Sequence of chain 2.A:
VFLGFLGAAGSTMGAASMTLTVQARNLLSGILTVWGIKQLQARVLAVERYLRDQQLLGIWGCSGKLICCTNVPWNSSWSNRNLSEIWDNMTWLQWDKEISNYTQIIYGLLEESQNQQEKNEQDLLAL

Binding-site contacts:
Ligand atom N2 contacts residue ASN100 of chain 2.A at 2.9 Å (h-bond).
Ligand atom C2 contacts residue ASN100 of chain 2.A at 2.4 Å.
Ligand atom C5 contacts residue ASN100 of chain 2.A at 3.6 Å.
Ligand atom C7 contacts residue ASN100 of chain 2.A at 3.3 Å.
Ligand atom C8 contacts residue ASN100 of chain 2.A at 4.3 Å.
Ligand atom O7 contacts residue ASN100 of chain 2.A at 3.3 Å (h-bond).
Ligand atom C3 contacts residue ASN100 of chain 2.A at 3.8 Å.
Ligand atom C1 contacts residue SER102 of chain 2.A at 4.2 Å.
Ligand atom C4 contacts residue ASN100 of chain 2.A at 4.2 Å.
Ligand atom C1 contacts residue ASN100 of chain 2.A at 1.4 Å.
Ligand atom O5 contacts residue ASN100 of chain 2.A at 2.3 Å (h-bond).

This protein binds this small molecule.
Small molecule (SMILES): CC(=O)N[C@@H]1[C@@H](O)[C@H](O)[C@@H](CO)O[C@H]1O